A protein and the small-molecule ligand that binds it are described below.
Small molecule (SMILES): CC(C)C[C@H](NC(=O)CN)C(=O)N[C@H](C(=O)N[C@H](C(=O)NCC(=O)N[C@@H](CO)C(=O)N[C@@H](CC(C)C)C(=O)N[C@@H](CCCN=C(N)N)C(=O)NCC=O)C(C)C)[C@@H](C)O

Sequence of chain 49.A:
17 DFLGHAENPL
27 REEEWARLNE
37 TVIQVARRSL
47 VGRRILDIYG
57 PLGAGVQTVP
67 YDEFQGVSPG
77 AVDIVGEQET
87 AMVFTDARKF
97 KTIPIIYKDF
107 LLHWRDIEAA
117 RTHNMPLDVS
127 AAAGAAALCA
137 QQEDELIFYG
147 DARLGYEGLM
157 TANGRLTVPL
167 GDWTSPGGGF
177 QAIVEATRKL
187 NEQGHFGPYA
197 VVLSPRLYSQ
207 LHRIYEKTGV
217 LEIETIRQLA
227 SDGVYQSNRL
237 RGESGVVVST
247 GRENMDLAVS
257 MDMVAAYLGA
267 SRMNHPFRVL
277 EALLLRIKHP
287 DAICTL

Binding-site contacts:
Ligand atom N contacts residue ASP258 of chain 49.A at 3.0 Å (salt-bridge).
Ligand atom C contacts residue ARG49 of chain 49.A at 3.4 Å.
Ligand atom NH1 contacts residue ASP228 of chain 49.A at 2.8 Å (salt-bridge).
Ligand atom CA contacts residue ASP258 of chain 49.A at 3.5 Å.
Ligand atom CB contacts residue ASP258 of chain 49.A at 3.5 Å.
Ligand atom N contacts residue ARG49 of chain 49.A at 3.0 Å (salt-bridge).
Ligand atom O contacts residue ARG50 of chain 49.A at 3.6 Å.
Ligand atom CD2 contacts residue ASP258 of chain 49.A at 3.5 Å.
Ligand atom CA contacts residue ARG50 of chain 49.A at 3.5 Å.
Ligand atom CG2 contacts residue ALA42 of chain 49.A at 3.7 Å (hydrophobic).
Ligand atom CG2 contacts residue MET259 of chain 49.A at 3.7 Å (hydrophobic).
Ligand atom CB contacts residue ASP258 of chain 49.A at 3.7 Å.
Ligand atom CD2 contacts residue ARG43 of chain 49.A at 3.7 Å.
Ligand atom C contacts residue ILE39 of chain 49.A at 3.6 Å (hydrophobic).
Ligand atom CD contacts residue LEU52 of chain 49.A at 3.5 Å (hydrophobic).
Ligand atom CB contacts residue MET259 of chain 49.A at 3.8 Å (hydrophobic).
Ligand atom NE contacts residue ASP53 of chain 49.A at 3.7 Å.
Ligand atom CA contacts residue ARG49 of chain 49.A at 3.5 Å.
Ligand atom OG1 contacts residue ILE39 of chain 49.A at 3.5 Å.
Ligand atom O contacts residue ARG43 of chain 49.A at 3.0 Å (salt-bridge).
Ligand atom O contacts residue ARG49 of chain 49.A at 3.1 Å (salt-bridge).
Ligand atom NH1 contacts residue THR246 of chain 49.A at 3.0 Å (h-bond).
Ligand atom NH2 contacts residue ARG50 of chain 49.A at 3.3 Å (salt-bridge).
Ligand atom CA contacts residue ASP258 of chain 49.A at 3.7 Å.
Ligand atom CA contacts residue ASP258 of chain 49.A at 3.7 Å.
Ligand atom CB contacts residue ARG49 of chain 49.A at 3.5 Å.
Ligand atom N contacts residue ASP258 of chain 49.A at 2.8 Å (salt-bridge).
Ligand atom N contacts residue ARG49 of chain 49.A at 3.6 Å.
Ligand atom CD contacts residue ARG50 of chain 49.A at 3.6 Å.
Ligand atom C contacts residue ASP258 of chain 49.A at 3.7 Å.
Ligand atom O contacts residue ARG43 of chain 49.A at 3.1 Å (salt-bridge).
Ligand atom OG1 contacts residue MET259 of chain 49.A at 2.8 Å (h-bond).
Ligand atom O contacts residue ILE39 of chain 49.A at 3.6 Å.
Ligand atom CB contacts residue ILE39 of chain 49.A at 3.6 Å (hydrophobic).
Ligand atom N contacts residue ILE39 of chain 49.A at 3.7 Å.
Ligand atom C contacts residue ASP258 of chain 49.A at 3.6 Å.
Ligand atom OG1 contacts residue ASP258 of chain 49.A at 3.3 Å.
Ligand atom N contacts residue ARG49 of chain 49.A at 3.6 Å.
Ligand atom CB contacts residue ARG50 of chain 49.A at 3.7 Å.
Ligand atom N contacts residue ASP258 of chain 49.A at 2.9 Å (salt-bridge).